Binding-site contacts:
Ligand atom C5 contacts residue ASN331 of chain 1.A at 3.5 Å.
Ligand atom O7 contacts residue ASN331 of chain 1.A at 4.4 Å.
Ligand atom C7 contacts residue ASN331 of chain 1.A at 4.0 Å.
Ligand atom C6 contacts residue ASN331 of chain 1.A at 4.5 Å.
Ligand atom C2 contacts residue ASN331 of chain 1.A at 2.7 Å.
Ligand atom C3 contacts residue ASN331 of chain 1.A at 3.9 Å.
Ligand atom O3 contacts residue GLN580 of chain 1.A at 4.0 Å.
Ligand atom C8 contacts residue ASN331 of chain 1.A at 4.3 Å.
Ligand atom C8 contacts residue PRO579 of chain 1.A at 3.9 Å (hydrophobic).
Ligand atom C3 contacts residue GLN580 of chain 1.A at 4.0 Å.
Ligand atom O5 contacts residue ASN331 of chain 1.A at 2.1 Å (h-bond).
Ligand atom C4 contacts residue ASN331 of chain 1.A at 4.2 Å.
Ligand atom N2 contacts residue GLN580 of chain 1.A at 4.2 Å.
Ligand atom N2 contacts residue ASN331 of chain 1.A at 3.2 Å (h-bond).
Ligand atom C1 contacts residue ASN331 of chain 1.A at 1.5 Å.

Sequence of chain 1.A:
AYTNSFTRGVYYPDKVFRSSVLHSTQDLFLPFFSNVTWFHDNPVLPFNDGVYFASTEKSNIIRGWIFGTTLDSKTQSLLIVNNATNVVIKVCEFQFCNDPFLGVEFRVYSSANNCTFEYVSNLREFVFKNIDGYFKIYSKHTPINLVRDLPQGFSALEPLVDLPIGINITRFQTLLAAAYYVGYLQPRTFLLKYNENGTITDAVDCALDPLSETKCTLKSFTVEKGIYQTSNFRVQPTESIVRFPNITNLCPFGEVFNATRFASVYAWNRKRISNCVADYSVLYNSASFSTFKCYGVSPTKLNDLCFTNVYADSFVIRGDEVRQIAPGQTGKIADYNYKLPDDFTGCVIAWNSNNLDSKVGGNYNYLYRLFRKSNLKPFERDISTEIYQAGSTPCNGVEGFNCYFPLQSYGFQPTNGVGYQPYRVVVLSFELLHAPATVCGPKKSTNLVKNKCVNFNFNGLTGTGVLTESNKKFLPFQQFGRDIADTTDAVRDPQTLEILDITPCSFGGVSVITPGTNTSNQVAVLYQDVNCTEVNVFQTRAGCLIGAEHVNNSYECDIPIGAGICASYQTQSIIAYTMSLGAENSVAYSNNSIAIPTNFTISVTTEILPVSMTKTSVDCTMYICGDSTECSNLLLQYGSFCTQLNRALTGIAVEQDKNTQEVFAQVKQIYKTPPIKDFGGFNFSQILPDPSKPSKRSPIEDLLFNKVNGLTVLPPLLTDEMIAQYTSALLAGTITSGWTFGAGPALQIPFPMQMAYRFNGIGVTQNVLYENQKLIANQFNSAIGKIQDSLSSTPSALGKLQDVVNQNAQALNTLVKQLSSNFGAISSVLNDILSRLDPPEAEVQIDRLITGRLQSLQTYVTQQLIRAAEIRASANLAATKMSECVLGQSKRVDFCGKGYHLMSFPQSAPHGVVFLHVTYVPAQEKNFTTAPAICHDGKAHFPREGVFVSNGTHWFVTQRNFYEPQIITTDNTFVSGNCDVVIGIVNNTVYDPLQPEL

The small molecule below binds the protein below.
Small molecule (SMILES): CC(=O)N[C@@H]1[C@@H](O)[C@H](O)[C@@H](CO)O[C@H]1O